Sequence of chain 1.B:
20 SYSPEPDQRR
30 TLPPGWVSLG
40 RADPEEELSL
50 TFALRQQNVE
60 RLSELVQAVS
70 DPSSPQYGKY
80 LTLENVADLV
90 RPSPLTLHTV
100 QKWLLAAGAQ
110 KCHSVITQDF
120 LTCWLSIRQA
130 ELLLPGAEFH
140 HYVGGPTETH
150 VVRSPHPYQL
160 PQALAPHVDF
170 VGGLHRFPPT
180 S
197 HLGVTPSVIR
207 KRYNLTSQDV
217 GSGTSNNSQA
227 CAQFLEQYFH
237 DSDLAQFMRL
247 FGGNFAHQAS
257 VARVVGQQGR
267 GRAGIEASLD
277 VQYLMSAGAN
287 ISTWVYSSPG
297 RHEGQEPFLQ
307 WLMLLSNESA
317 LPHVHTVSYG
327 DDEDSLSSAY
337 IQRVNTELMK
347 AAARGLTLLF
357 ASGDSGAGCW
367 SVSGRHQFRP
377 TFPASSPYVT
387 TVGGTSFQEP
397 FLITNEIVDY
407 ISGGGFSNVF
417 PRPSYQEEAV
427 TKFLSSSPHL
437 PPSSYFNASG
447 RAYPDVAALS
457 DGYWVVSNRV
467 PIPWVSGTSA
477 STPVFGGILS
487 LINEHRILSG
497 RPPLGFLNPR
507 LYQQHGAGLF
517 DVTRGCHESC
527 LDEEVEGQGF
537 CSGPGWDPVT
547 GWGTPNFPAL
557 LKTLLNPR

A small-molecule ligand and the protein it binds are described below.
Small molecule (SMILES): CC(=O)N[C@@H]1[C@@H](O)[C@H](O)[C@@H](CO)O[C@H]1O

Binding-site contacts:
Ligand atom O6 contacts residue GLY217 of chain 1.B at 4.2 Å.
Ligand atom C6 contacts residue ALA252 of chain 1.B at 4.5 Å (hydrophobic).
Ligand atom O3 contacts residue GLN254 of chain 1.B at 3.9 Å.
Ligand atom C6 contacts residue GLY217 of chain 1.B at 3.2 Å.
Ligand atom C5 contacts residue GLY217 of chain 1.B at 3.9 Å.
Ligand atom O3 contacts residue ASN286 of chain 1.B at 2.9 Å (h-bond).
Ligand atom C6 contacts residue SER218 of chain 1.B at 4.0 Å.
Ligand atom C2 contacts residue GLY219 of chain 1.B at 4.5 Å.
Ligand atom C3 contacts residue ASN286 of chain 1.B at 2.5 Å.
Ligand atom O6 contacts residue ASN286 of chain 1.B at 4.2 Å.
Ligand atom O6 contacts residue ALA252 of chain 1.B at 3.9 Å.
Ligand atom C3 contacts residue GLY219 of chain 1.B at 4.5 Å.
Ligand atom C2 contacts residue ASN286 of chain 1.B at 3.8 Å.
Ligand atom O3 contacts residue GLY219 of chain 1.B at 3.8 Å.
Ligand atom C6 contacts residue ASN286 of chain 1.B at 3.1 Å.
Ligand atom C4 contacts residue GLY217 of chain 1.B at 3.6 Å.
Ligand atom C5 contacts residue ASN286 of chain 1.B at 2.5 Å.
Ligand atom C4 contacts residue GLY219 of chain 1.B at 3.7 Å.
Ligand atom C4 contacts residue ASN286 of chain 1.B at 1.3 Å.
Ligand atom O5 contacts residue ASN286 of chain 1.B at 3.7 Å.
Ligand atom C1 contacts residue ASN286 of chain 1.B at 4.3 Å.